A small-molecule ligand and the protein it binds are described below.
Small molecule (SMILES): CC(C)(c1ccc(O)cc1)c1ccc(O)cc1

Sequence of chain 1.B:
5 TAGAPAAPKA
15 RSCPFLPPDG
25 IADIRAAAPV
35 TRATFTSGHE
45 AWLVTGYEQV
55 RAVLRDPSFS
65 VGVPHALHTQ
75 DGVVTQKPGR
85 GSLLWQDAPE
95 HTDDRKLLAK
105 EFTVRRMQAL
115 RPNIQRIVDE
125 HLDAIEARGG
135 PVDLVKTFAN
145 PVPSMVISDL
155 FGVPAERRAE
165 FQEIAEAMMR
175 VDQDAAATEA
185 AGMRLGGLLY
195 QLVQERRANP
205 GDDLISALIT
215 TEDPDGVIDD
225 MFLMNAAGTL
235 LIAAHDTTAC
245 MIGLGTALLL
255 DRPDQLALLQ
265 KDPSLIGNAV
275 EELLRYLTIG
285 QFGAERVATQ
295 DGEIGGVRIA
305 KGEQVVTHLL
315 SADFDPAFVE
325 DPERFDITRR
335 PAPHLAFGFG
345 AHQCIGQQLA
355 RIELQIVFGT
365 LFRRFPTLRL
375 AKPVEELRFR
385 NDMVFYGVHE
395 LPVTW

Binding-site contacts:
Ligand atom C7 contacts residue ALA181 of chain 1.B at 3.7 Å (hydrophobic).
Ligand atom C11 contacts residue ASN229 of chain 1.B at 3.8 Å.
Ligand atom C5 contacts residue LEU189 of chain 1.B at 3.9 Å (hydrophobic).
Ligand atom C14 contacts residue PRO82 of chain 1.B at 3.5 Å (hydrophobic).
Ligand atom C11 contacts residue PRO82 of chain 1.B at 4.3 Å (hydrophobic).
Ligand atom C9 contacts residue ALA181 of chain 1.B at 4.1 Å (hydrophobic).
Ligand atom C11 contacts residue THR233 of chain 1.B at 4.0 Å.
Ligand atom O2 contacts residue THR233 of chain 1.B at 2.7 Å.
Ligand atom C8 contacts residue ALA181 of chain 1.B at 3.9 Å (hydrophobic).
Ligand atom C15 contacts residue ILE236 of chain 1.B at 4.0 Å (hydrophobic).
Ligand atom C15 contacts residue PRO82 of chain 1.B at 3.9 Å (hydrophobic).
Ligand atom C9 contacts residue PRO82 of chain 1.B at 4.0 Å (hydrophobic).
Ligand atom C12 contacts residue GLY232 of chain 1.B at 3.7 Å.
Ligand atom C14 contacts residue ILE236 of chain 1.B at 3.8 Å (hydrophobic).
Ligand atom C6 contacts residue ALA181 of chain 1.B at 4.0 Å (hydrophobic).
Ligand atom C3 contacts residue LEU193 of chain 1.B at 4.1 Å (hydrophobic).
Ligand atom C6 contacts residue GLY186 of chain 1.B at 3.7 Å.
Ligand atom C11 contacts residue GLY232 of chain 1.B at 3.8 Å.
Ligand atom O2 contacts residue TRP89 of chain 1.B at 3.6 Å.
Ligand atom C15 contacts residue ALA180 of chain 1.B at 4.0 Å (hydrophobic).
Ligand atom C11 contacts residue MET228 of chain 1.B at 4.1 Å (hydrophobic).
Ligand atom C7 contacts residue MET187 of chain 1.B at 3.6 Å (hydrophobic).
Ligand atom C14 contacts residue ALA180 of chain 1.B at 3.9 Å (hydrophobic).
Ligand atom C5 contacts residue GLY186 of chain 1.B at 3.6 Å.
Ligand atom C10 contacts residue ASN229 of chain 1.B at 3.8 Å.
Ligand atom O2 contacts residue PRO82 of chain 1.B at 3.9 Å.
Ligand atom C12 contacts residue THR233 of chain 1.B at 3.4 Å.
Ligand atom C10 contacts residue PRO82 of chain 1.B at 3.9 Å (hydrophobic).
Ligand atom O2 contacts residue GLN177 of chain 1.B at 3.4 Å (h-bond).
Ligand atom O2 contacts residue SER86 of chain 1.B at 4.1 Å.
Ligand atom C12 contacts residue PRO82 of chain 1.B at 3.9 Å (hydrophobic).
Ligand atom O1 contacts residue MET187 of chain 1.B at 4.1 Å.
Ligand atom O1 contacts residue ALA181 of chain 1.B at 3.5 Å (h-bond).
Ligand atom C12 contacts residue ASN229 of chain 1.B at 3.4 Å.
Ligand atom C5 contacts residue GLY190 of chain 1.B at 4.2 Å.
Ligand atom C3 contacts residue ASN229 of chain 1.B at 4.2 Å.
Ligand atom C13 contacts residue THR233 of chain 1.B at 3.4 Å.
Ligand atom C12 contacts residue SER86 of chain 1.B at 4.2 Å.
Ligand atom C3 contacts residue MET228 of chain 1.B at 3.8 Å (hydrophobic).
Ligand atom C13 contacts residue PRO82 of chain 1.B at 3.5 Å (hydrophobic).